A protein and the small-molecule ligand that binds it are described below.
Small molecule (SMILES): CC(=O)N[C@@H]1[C@@H](O)[C@H](O)[C@@H](CO)O[C@H]1O

Sequence of chain 1.B:
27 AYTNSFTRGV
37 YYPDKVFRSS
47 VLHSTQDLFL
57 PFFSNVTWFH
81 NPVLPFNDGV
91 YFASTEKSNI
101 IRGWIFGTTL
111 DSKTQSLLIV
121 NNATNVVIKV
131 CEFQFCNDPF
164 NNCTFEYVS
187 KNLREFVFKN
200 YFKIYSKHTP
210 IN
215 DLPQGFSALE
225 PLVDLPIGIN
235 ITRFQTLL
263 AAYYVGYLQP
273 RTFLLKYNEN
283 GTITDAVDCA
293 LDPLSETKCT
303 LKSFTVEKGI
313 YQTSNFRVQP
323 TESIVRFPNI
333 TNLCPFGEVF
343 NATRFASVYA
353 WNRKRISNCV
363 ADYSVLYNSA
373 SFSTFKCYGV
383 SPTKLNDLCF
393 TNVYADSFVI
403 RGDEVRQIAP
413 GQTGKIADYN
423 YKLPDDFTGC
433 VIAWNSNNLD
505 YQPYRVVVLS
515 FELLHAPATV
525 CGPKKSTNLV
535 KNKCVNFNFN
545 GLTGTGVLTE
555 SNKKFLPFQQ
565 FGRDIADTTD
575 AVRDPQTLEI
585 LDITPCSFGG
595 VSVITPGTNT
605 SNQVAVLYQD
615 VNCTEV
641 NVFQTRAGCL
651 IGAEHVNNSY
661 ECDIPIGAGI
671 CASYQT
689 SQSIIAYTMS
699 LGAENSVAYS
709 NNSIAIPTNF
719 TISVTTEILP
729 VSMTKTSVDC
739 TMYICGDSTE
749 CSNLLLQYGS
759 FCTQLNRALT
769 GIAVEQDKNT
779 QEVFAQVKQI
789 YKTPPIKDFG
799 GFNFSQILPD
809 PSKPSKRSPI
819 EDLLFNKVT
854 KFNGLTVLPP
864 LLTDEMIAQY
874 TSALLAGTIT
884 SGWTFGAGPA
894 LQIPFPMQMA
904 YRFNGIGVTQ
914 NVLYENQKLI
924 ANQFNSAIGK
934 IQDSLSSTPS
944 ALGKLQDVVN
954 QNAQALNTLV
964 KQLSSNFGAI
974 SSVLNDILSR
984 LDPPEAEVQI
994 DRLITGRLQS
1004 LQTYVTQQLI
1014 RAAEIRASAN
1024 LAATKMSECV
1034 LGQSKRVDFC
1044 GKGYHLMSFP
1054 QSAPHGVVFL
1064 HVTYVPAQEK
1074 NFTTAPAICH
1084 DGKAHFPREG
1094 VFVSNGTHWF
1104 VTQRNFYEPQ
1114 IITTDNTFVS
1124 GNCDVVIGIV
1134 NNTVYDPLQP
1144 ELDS

Binding-site contacts:
Ligand atom C8 contacts residue ASN121 of chain 1.B at 3.0 Å.
Ligand atom C5 contacts residue ASN122 of chain 1.B at 3.6 Å.
Ligand atom O7 contacts residue LEU226 of chain 1.B at 3.7 Å.
Ligand atom O7 contacts residue ASN121 of chain 1.B at 4.2 Å.
Ligand atom C7 contacts residue ASN122 of chain 1.B at 4.2 Å.
Ligand atom C6 contacts residue ASN122 of chain 1.B at 4.1 Å.
Ligand atom C1 contacts residue ASN122 of chain 1.B at 1.5 Å.
Ligand atom O7 contacts residue PHE192 of chain 1.B at 3.6 Å.
Ligand atom N2 contacts residue ASN121 of chain 1.B at 3.9 Å.
Ligand atom C6 contacts residue ARG190 of chain 1.B at 4.1 Å.
Ligand atom O5 contacts residue ARG190 of chain 1.B at 4.4 Å.
Ligand atom N2 contacts residue VAL126 of chain 1.B at 4.0 Å.
Ligand atom C7 contacts residue LEU226 of chain 1.B at 4.5 Å (hydrophobic).
Ligand atom C2 contacts residue ASN122 of chain 1.B at 2.6 Å.
Ligand atom C8 contacts residue VAL126 of chain 1.B at 3.7 Å (hydrophobic).
Ligand atom C6 contacts residue HIS207 of chain 1.B at 4.4 Å.
Ligand atom C3 contacts residue ASN122 of chain 1.B at 3.9 Å.
Ligand atom O3 contacts residue LEU226 of chain 1.B at 4.0 Å.
Ligand atom O5 contacts residue ASN122 of chain 1.B at 2.4 Å (h-bond).
Ligand atom C7 contacts residue VAL126 of chain 1.B at 4.4 Å (hydrophobic).
Ligand atom C7 contacts residue ASN121 of chain 1.B at 3.6 Å.
Ligand atom N2 contacts residue ASN122 of chain 1.B at 3.0 Å (h-bond).
Ligand atom C4 contacts residue ASN122 of chain 1.B at 4.3 Å.